A small-molecule ligand and the protein it binds are described below.
Small molecule (SMILES): CC(=O)N[C@@H]1[C@@H](O)[C@H](O)[C@@H](CO)O[C@H]1O

Binding-site contacts:
Ligand atom C7 contacts residue ASN246 of chain 1.A at 3.6 Å.
Ligand atom O5 contacts residue ASN249 of chain 1.A at 3.9 Å.
Ligand atom C3 contacts residue THR248 of chain 1.A at 4.4 Å.
Ligand atom C2 contacts residue THR248 of chain 1.A at 4.3 Å.
Ligand atom O5 contacts residue THR248 of chain 1.A at 4.2 Å.
Ligand atom C1 contacts residue ASN249 of chain 1.A at 4.1 Å.
Ligand atom C1 contacts residue THR248 of chain 1.A at 3.4 Å.
Ligand atom C5 contacts residue ASN246 of chain 1.A at 3.6 Å.
Ligand atom C1 contacts residue ASN246 of chain 1.A at 1.4 Å.
Ligand atom C4 contacts residue ASN246 of chain 1.A at 4.2 Å.
Ligand atom N2 contacts residue THR248 of chain 1.A at 4.3 Å.
Ligand atom C5 contacts residue THR248 of chain 1.A at 4.3 Å.
Ligand atom O7 contacts residue ASN246 of chain 1.A at 4.0 Å.
Ligand atom O5 contacts residue ASN246 of chain 1.A at 2.3 Å (h-bond).
Ligand atom N2 contacts residue ASN246 of chain 1.A at 2.9 Å (h-bond).
Ligand atom C8 contacts residue ASN246 of chain 1.A at 4.1 Å.
Ligand atom C2 contacts residue ASN246 of chain 1.A at 2.5 Å.
Ligand atom C3 contacts residue ASN246 of chain 1.A at 3.8 Å.

Sequence of chain 1.A:
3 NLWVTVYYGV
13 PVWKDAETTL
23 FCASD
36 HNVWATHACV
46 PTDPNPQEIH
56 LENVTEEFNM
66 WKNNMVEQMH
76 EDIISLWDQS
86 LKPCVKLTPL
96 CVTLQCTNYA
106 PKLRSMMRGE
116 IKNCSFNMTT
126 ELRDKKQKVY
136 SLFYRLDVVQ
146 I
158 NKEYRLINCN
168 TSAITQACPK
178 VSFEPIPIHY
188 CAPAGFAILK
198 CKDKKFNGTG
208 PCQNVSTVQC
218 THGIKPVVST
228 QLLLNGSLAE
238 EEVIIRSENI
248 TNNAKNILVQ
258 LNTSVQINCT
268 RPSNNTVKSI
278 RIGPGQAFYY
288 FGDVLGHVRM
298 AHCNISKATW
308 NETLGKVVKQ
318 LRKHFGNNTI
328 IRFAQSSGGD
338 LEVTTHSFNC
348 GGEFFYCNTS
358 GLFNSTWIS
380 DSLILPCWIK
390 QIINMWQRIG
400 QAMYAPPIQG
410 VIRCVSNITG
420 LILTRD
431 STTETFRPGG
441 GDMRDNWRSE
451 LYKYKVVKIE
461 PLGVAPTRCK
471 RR